Sequence of chain 1.A:
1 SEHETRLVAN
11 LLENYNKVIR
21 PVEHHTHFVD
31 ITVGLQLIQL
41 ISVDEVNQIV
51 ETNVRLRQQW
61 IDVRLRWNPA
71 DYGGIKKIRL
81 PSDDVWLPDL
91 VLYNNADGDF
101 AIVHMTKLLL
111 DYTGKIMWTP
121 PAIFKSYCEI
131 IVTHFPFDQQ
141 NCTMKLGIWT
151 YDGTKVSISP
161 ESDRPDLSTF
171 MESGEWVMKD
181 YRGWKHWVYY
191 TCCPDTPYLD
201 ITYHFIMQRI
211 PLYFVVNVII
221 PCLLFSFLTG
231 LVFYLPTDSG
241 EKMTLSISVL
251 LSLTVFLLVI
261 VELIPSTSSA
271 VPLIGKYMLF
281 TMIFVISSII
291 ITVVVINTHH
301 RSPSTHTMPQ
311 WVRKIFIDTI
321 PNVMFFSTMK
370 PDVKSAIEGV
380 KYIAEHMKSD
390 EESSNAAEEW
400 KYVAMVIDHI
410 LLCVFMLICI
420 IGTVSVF

The protein below binds the small molecule below.
Small molecule (SMILES): CCOC(=O)c1cncn1[C@H](C)c1ccccc1

Binding-site contacts:
Ligand atom C11 contacts residue ILE417 of chain 1.A at 4.1 Å (hydrophobic).
Ligand atom O02 contacts residue ILE417 of chain 1.A at 4.4 Å.
Ligand atom C12 contacts residue CYS418 of chain 1.A at 3.7 Å (hydrophobic).
Ligand atom C12 contacts residue THR422 of chain 1.A at 4.4 Å.
Ligand atom O02 contacts residue TYR277 of chain 1.A at 4.2 Å.
Ligand atom O01 contacts residue GLY421 of chain 1.A at 4.0 Å.
Ligand atom C14 contacts residue ILE417 of chain 1.A at 4.3 Å (hydrophobic).
Ligand atom O02 contacts residue PHE280 of chain 1.A at 4.0 Å.
Ligand atom C10 contacts residue PHE284 of chain 1.A at 4.5 Å (hydrophobic).
Ligand atom C10 contacts residue PHE280 of chain 1.A at 4.2 Å (hydrophobic).
Ligand atom C17 contacts residue GLY421 of chain 1.A at 4.3 Å.
Ligand atom C18 contacts residue TYR277 of chain 1.A at 4.4 Å (hydrophobic).
Ligand atom C08 contacts residue TYR277 of chain 1.A at 4.4 Å (hydrophobic).
Ligand atom C16 contacts residue PHE284 of chain 1.A at 3.4 Å (hydrophobic).
Ligand atom C07 contacts residue SER226 of chain 1.A at 3.5 Å.
Ligand atom C18 contacts residue GLY421 of chain 1.A at 4.4 Å.
Ligand atom C10 contacts residue THR281 of chain 1.A at 4.3 Å.
Ligand atom C15 contacts residue ILE417 of chain 1.A at 3.5 Å (hydrophobic).
Ligand atom C07 contacts residue TYR277 of chain 1.A at 3.9 Å (hydrophobic).
Ligand atom C08 contacts residue CYS418 of chain 1.A at 4.4 Å (hydrophobic).
Ligand atom C05 contacts residue TYR277 of chain 1.A at 3.7 Å (hydrophobic).
Ligand atom N04 contacts residue PHE227 of chain 1.A at 4.0 Å.
Ligand atom C15 contacts residue PHE284 of chain 1.A at 4.0 Å (hydrophobic).
Ligand atom C14 contacts residue PHE280 of chain 1.A at 3.8 Å (hydrophobic).
Ligand atom O01 contacts residue TYR277 of chain 1.A at 4.2 Å.
Ligand atom C16 contacts residue PHE414 of chain 1.A at 4.2 Å (hydrophobic).
Ligand atom N03 contacts residue TYR277 of chain 1.A at 4.0 Å.
Ligand atom C15 contacts residue PHE414 of chain 1.A at 3.4 Å (hydrophobic).
Ligand atom N04 contacts residue CYS418 of chain 1.A at 3.2 Å (h-bond).
Ligand atom C09 contacts residue CYS418 of chain 1.A at 3.8 Å (hydrophobic).
Ligand atom C14 contacts residue PHE284 of chain 1.A at 3.5 Å (hydrophobic).
Ligand atom C11 contacts residue PHE414 of chain 1.A at 3.4 Å (hydrophobic).
Ligand atom C17 contacts residue TYR277 of chain 1.A at 4.2 Å (hydrophobic).
Ligand atom C16 contacts residue ILE417 of chain 1.A at 3.6 Å (hydrophobic).
Ligand atom C13 contacts residue TYR277 of chain 1.A at 4.1 Å (hydrophobic).
Ligand atom C07 contacts residue PHE227 of chain 1.A at 4.3 Å (hydrophobic).
Ligand atom C06 contacts residue PHE414 of chain 1.A at 4.4 Å (hydrophobic).
Ligand atom C09 contacts residue PHE227 of chain 1.A at 3.7 Å (hydrophobic).